The small molecule below binds the protein below.
Small molecule (SMILES): NC(=O)c1ccc[n+]([C@@H]2O[C@H](COP(=O)(O)O)[C@@H](O)[C@H]2O)c1

Binding-site contacts:
Ligand atom O5R contacts residue TRP195 of chain 2.B at 4.2 Å.
Ligand atom C4R contacts residue TRP195 of chain 2.B at 3.8 Å (hydrophobic).
Ligand atom O3P contacts residue PHE161 of chain 2.B at 3.3 Å.
Ligand atom C4 contacts residue ALA242 of chain 2.B at 3.7 Å (hydrophobic).
Ligand atom O1P contacts residue CYS131 of chain 2.B at 4.0 Å.
Ligand atom C2R contacts residue ARG70 of chain 2.B at 3.9 Å.
Ligand atom P contacts residue PHE161 of chain 2.B at 4.3 Å.
Ligand atom O4R contacts residue TRP195 of chain 2.B at 4.0 Å.
Ligand atom C5 contacts residue ALA242 of chain 2.B at 3.4 Å (hydrophobic).
Ligand atom O3R contacts residue ARG70 of chain 2.B at 2.9 Å (salt-bridge).
Ligand atom O2P contacts residue PHE197 of chain 2.B at 4.2 Å.
Ligand atom C2 contacts residue TRP195 of chain 2.B at 4.2 Å (hydrophobic).
Ligand atom O2R contacts residue ARG70 of chain 2.B at 3.0 Å (salt-bridge).
Ligand atom N7 contacts residue THR240 of chain 2.B at 3.4 Å.
Ligand atom C7 contacts residue THR240 of chain 2.B at 4.0 Å.
Ligand atom C4 contacts residue THR240 of chain 2.B at 3.2 Å.
Ligand atom O1P contacts residue TRP195 of chain 2.B at 3.8 Å.
Ligand atom O1P contacts residue SER200 of chain 2.B at 2.8 Å (h-bond).
Ligand atom O4R contacts residue MET202 of chain 2.B at 3.2 Å (h-bond).
Ligand atom P contacts residue TRP195 of chain 2.B at 4.1 Å.
Ligand atom C5 contacts residue THR240 of chain 2.B at 3.7 Å.
Ligand atom O2R contacts residue TRP195 of chain 2.B at 4.0 Å.
Ligand atom C1R contacts residue TRP195 of chain 2.B at 3.7 Å (hydrophobic).
Ligand atom N7 contacts residue PRO237 of chain 2.B at 3.5 Å.
Ligand atom O2P contacts residue SER200 of chain 2.B at 4.3 Å.
Ligand atom C3 contacts residue THR240 of chain 2.B at 4.0 Å.
Ligand atom C2R contacts residue TRP195 of chain 2.B at 4.4 Å (hydrophobic).
Ligand atom N7 contacts residue PRO236 of chain 2.B at 3.9 Å.
Ligand atom C5R contacts residue MET202 of chain 2.B at 4.2 Å (hydrophobic).
Ligand atom O1P contacts residue MET202 of chain 2.B at 4.0 Å.
Ligand atom C1R contacts residue MET202 of chain 2.B at 4.2 Å (hydrophobic).
Ligand atom O3R contacts residue TRP195 of chain 2.B at 4.0 Å.
Ligand atom N1 contacts residue TRP195 of chain 2.B at 4.2 Å.
Ligand atom O2P contacts residue PRO198 of chain 2.B at 3.1 Å.
Ligand atom C4R contacts residue MET202 of chain 2.B at 4.1 Å (hydrophobic).
Ligand atom P contacts residue SER200 of chain 2.B at 3.9 Å.
Ligand atom C6 contacts residue MET202 of chain 2.B at 3.6 Å (hydrophobic).
Ligand atom C3R contacts residue ARG70 of chain 2.B at 3.8 Å.
Ligand atom C5 contacts residue VAL241 of chain 2.B at 3.9 Å (hydrophobic).
Ligand atom O2P contacts residue TRP195 of chain 2.B at 3.6 Å.

Sequence of chain 2.B:
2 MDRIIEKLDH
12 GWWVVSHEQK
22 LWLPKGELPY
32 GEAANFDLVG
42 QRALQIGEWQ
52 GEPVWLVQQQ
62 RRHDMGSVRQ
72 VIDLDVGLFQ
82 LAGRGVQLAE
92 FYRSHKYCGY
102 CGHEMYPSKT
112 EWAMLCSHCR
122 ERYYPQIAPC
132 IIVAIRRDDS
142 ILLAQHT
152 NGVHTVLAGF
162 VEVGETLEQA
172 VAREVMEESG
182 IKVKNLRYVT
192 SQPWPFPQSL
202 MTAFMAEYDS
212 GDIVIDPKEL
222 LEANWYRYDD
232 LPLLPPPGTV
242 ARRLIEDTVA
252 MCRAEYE